Binding-site contacts:
Ligand atom S1 contacts residue LYS215 of chain 43.A at 4.1 Å.
Ligand atom O2S contacts residue GLY222 of chain 43.A at 3.4 Å (h-bond).
Ligand atom O2S contacts residue LYS215 of chain 43.A at 3.1 Å (salt-bridge).
Ligand atom S1 contacts residue ARG224 of chain 43.A at 4.0 Å.
Ligand atom O3S contacts residue ARG224 of chain 43.A at 3.8 Å.
Ligand atom S1 contacts residue TRP374 of chain 43.A at 4.4 Å.
Ligand atom C2 contacts residue TRP374 of chain 43.A at 4.0 Å (hydrophobic).
Ligand atom O1S contacts residue TRP374 of chain 43.A at 4.0 Å.
Ligand atom C3 contacts residue TRP374 of chain 43.A at 4.0 Å (hydrophobic).
Ligand atom C3 contacts residue ASP229 of chain 43.A at 4.4 Å.
Ligand atom S1 contacts residue GLY222 of chain 43.A at 3.8 Å.
Ligand atom C1 contacts residue ARG224 of chain 43.A at 4.1 Å.
Ligand atom O1S contacts residue PHE223 of chain 43.A at 3.2 Å.
Ligand atom O1S contacts residue ARG224 of chain 43.A at 2.9 Å (salt-bridge).
Ligand atom O1S contacts residue GLY222 of chain 43.A at 3.0 Å (h-bond).
Ligand atom O1S contacts residue LYS215 of chain 43.A at 3.9 Å.
Ligand atom C1 contacts residue TRP374 of chain 43.A at 3.3 Å (hydrophobic).
Ligand atom C2 contacts residue ARG224 of chain 43.A at 4.0 Å.
Ligand atom N1 contacts residue TRP374 of chain 43.A at 3.5 Å.

Sequence of chain 43.A:
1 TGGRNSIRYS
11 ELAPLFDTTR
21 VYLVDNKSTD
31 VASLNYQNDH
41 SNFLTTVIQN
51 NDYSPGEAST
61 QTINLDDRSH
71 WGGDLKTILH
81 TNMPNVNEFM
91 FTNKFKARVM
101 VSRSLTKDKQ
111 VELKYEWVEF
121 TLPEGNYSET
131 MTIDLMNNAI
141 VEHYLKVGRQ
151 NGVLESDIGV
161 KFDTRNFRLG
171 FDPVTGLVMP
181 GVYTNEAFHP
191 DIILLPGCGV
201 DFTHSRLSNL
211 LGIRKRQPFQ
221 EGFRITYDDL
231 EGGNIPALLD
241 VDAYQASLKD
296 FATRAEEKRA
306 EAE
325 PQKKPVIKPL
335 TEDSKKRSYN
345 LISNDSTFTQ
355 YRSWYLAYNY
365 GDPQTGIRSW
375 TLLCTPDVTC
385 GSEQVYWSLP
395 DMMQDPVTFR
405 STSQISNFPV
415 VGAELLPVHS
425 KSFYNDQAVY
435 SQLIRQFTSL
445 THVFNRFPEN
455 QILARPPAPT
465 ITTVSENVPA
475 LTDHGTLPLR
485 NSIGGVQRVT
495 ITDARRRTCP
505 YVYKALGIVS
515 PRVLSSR

This protein binds this small molecule.
Small molecule (SMILES): CCCCCCCCCCCC[N+](C)(C)CCCS(=O)(=O)O